This small molecule binds to this protein.
Small molecule (SMILES): CCCCCc1ccc(Oc2ccccc2)c(O)c1

Sequence of chain 1.F:
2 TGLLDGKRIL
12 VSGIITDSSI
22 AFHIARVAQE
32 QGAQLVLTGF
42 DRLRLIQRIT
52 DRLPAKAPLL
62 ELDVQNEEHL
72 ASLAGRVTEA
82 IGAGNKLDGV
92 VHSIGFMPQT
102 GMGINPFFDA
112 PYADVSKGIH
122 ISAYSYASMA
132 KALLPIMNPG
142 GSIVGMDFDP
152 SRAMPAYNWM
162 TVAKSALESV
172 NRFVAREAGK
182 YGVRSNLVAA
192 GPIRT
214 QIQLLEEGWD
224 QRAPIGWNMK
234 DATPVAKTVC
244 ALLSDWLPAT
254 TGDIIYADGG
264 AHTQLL

Binding-site contacts:
Ligand atom C15 contacts residue ILE215 of chain 1.F at 4.0 Å (hydrophobic).
Ligand atom C5 contacts residue TYR158 of chain 1.F at 4.4 Å (hydrophobic).
Ligand atom C11 contacts residue PHE97 of chain 1.F at 3.7 Å (hydrophobic).
Ligand atom C9 contacts residue MET161 of chain 1.F at 3.7 Å (hydrophobic).
Ligand atom C10 contacts residue MET103 of chain 1.F at 3.5 Å (hydrophobic).
Ligand atom O7 contacts residue TYR158 of chain 1.F at 4.0 Å.
Ligand atom C12 contacts residue PHE97 of chain 1.F at 4.2 Å (hydrophobic).
Ligand atom C2 contacts residue NAD1 of chain 1.R at 3.2 Å.
Ligand atom O7 contacts residue NAD1 of chain 1.R at 4.0 Å.
Ligand atom C12 contacts residue GLY96 of chain 1.F at 3.7 Å.
Ligand atom C6 contacts residue TYR158 of chain 1.F at 3.9 Å (hydrophobic).
Ligand atom C3 contacts residue NAD1 of chain 1.R at 3.2 Å.
Ligand atom C8 contacts residue TYR158 of chain 1.F at 4.4 Å (hydrophobic).
Ligand atom C14 contacts residue ILE215 of chain 1.F at 4.3 Å (hydrophobic).
Ligand atom C14 contacts residue NAD1 of chain 1.R at 4.3 Å.
Ligand atom C5 contacts residue NAD1 of chain 1.R at 3.2 Å.
Ligand atom O17 contacts residue PHE149 of chain 1.F at 4.2 Å.
Ligand atom C11 contacts residue GLY96 of chain 1.F at 3.7 Å.
Ligand atom C4 contacts residue NAD1 of chain 1.R at 3.2 Å.
Ligand atom C12 contacts residue NAD1 of chain 1.R at 4.3 Å.
Ligand atom C8 contacts residue NAD1 of chain 1.R at 3.8 Å.
Ligand atom O17 contacts residue TYR158 of chain 1.F at 3.3 Å.
Ligand atom C1 contacts residue NAD1 of chain 1.R at 3.2 Å.
Ligand atom C10 contacts residue MET161 of chain 1.F at 3.5 Å (hydrophobic).
Ligand atom C9 contacts residue TYR158 of chain 1.F at 4.0 Å (hydrophobic).
Ligand atom C9 contacts residue MET103 of chain 1.F at 3.8 Å (hydrophobic).
Ligand atom C11 contacts residue MET98 of chain 1.F at 4.5 Å (hydrophobic).
Ligand atom C13 contacts residue NAD1 of chain 1.R at 3.6 Å.
Ligand atom O17 contacts residue NAD1 of chain 1.R at 3.2 Å.
Ligand atom C11 contacts residue MET103 of chain 1.F at 4.5 Å (hydrophobic).
Ligand atom C16 contacts residue ILE215 of chain 1.F at 4.5 Å (hydrophobic).
Ligand atom C11 contacts residue MET161 of chain 1.F at 4.1 Å (hydrophobic).
Ligand atom C6 contacts residue NAD1 of chain 1.R at 3.2 Å.